The small molecule below binds the protein below.
Small molecule (SMILES): CNC(=O)c1cnc(Nc2cc(C)c(F)cn2)cc1Nc1cccc(C(=O)NCc2ccccn2)c1OC

Sequence of chain 1.A:
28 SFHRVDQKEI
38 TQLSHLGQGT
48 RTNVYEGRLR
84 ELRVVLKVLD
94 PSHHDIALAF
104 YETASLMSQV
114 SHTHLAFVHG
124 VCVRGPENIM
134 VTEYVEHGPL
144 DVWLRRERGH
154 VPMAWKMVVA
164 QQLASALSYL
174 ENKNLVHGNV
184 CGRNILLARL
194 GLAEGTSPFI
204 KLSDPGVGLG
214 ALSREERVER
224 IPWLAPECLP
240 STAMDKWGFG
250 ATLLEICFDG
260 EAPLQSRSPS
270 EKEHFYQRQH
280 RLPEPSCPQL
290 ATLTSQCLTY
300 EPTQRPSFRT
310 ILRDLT

Binding-site contacts:
Ligand atom C12 contacts residue VAL138 of chain 1.A at 3.5 Å (hydrophobic).
Ligand atom C19 contacts residue GLU136 of chain 1.A at 3.4 Å.
Ligand atom C8 contacts residue VAL138 of chain 1.A at 3.5 Å (hydrophobic).
Ligand atom C13 contacts residue TYR137 of chain 1.A at 3.3 Å (hydrophobic).
Ligand atom N3 contacts residue VAL88 of chain 1.A at 3.6 Å.
Ligand atom N6 contacts residue GLU136 of chain 1.A at 3.4 Å (salt-bridge).
Ligand atom C22 contacts residue LEU43 of chain 1.A at 3.6 Å (hydrophobic).
Ligand atom C26 contacts residue ASN187 of chain 1.A at 3.5 Å.
Ligand atom C17 contacts residue GLU139 of chain 1.A at 3.5 Å.
Ligand atom C20 contacts residue VAL51 of chain 1.A at 3.6 Å (hydrophobic).
Ligand atom N5 contacts residue GLY141 of chain 1.A at 3.7 Å.
Ligand atom C13 contacts residue GLU139 of chain 1.A at 3.4 Å.
Ligand atom C3 contacts residue GLY46 of chain 1.A at 3.1 Å.
Ligand atom O1 contacts residue LYS90 of chain 1.A at 3.6 Å (salt-bridge).
Ligand atom C5 contacts residue ASN187 of chain 1.A at 3.6 Å.
Ligand atom N3 contacts residue VAL138 of chain 1.A at 2.9 Å (h-bond).
Ligand atom C26 contacts residue ARG186 of chain 1.A at 3.1 Å.
Ligand atom C27 contacts residue ARG186 of chain 1.A at 3.7 Å.
Ligand atom C8 contacts residue GLU136 of chain 1.A at 3.2 Å.
Ligand atom C14 contacts residue TYR137 of chain 1.A at 3.5 Å (hydrophobic).
Ligand atom C13 contacts residue GLY141 of chain 1.A at 3.5 Å.
Ligand atom C8 contacts residue VAL88 of chain 1.A at 3.5 Å (hydrophobic).
Ligand atom N4 contacts residue VAL138 of chain 1.A at 2.8 Å (h-bond).
Ligand atom C21 contacts residue VAL51 of chain 1.A at 3.4 Å (hydrophobic).
Ligand atom O1 contacts residue SER206 of chain 1.A at 3.0 Å (h-bond).
Ligand atom N6 contacts residue THR135 of chain 1.A at 2.9 Å (h-bond).
Ligand atom C19 contacts residue THR135 of chain 1.A at 2.9 Å.
Ligand atom C7 contacts residue LEU189 of chain 1.A at 3.6 Å (hydrophobic).
Ligand atom O1 contacts residue LEU189 of chain 1.A at 2.9 Å.
Ligand atom N3 contacts residue TYR137 of chain 1.A at 3.7 Å.
Ligand atom C9 contacts residue VAL138 of chain 1.A at 3.6 Å (hydrophobic).
Ligand atom N4 contacts residue GLY141 of chain 1.A at 3.6 Å.
Ligand atom N6 contacts residue LYS90 of chain 1.A at 3.6 Å.
Ligand atom O2 contacts residue LYS90 of chain 1.A at 3.4 Å (salt-bridge).
Ligand atom C12 contacts residue GLY141 of chain 1.A at 3.4 Å.
Ligand atom N1 contacts residue ASN187 of chain 1.A at 3.5 Å (h-bond).
Ligand atom C13 contacts residue VAL138 of chain 1.A at 3.5 Å (hydrophobic).
Ligand atom C11 contacts residue LEU189 of chain 1.A at 3.5 Å (hydrophobic).
Ligand atom O3 contacts residue ARG186 of chain 1.A at 3.0 Å (salt-bridge).
Ligand atom C18 contacts residue LEU189 of chain 1.A at 3.4 Å (hydrophobic).